Sequence of chain 1.C:
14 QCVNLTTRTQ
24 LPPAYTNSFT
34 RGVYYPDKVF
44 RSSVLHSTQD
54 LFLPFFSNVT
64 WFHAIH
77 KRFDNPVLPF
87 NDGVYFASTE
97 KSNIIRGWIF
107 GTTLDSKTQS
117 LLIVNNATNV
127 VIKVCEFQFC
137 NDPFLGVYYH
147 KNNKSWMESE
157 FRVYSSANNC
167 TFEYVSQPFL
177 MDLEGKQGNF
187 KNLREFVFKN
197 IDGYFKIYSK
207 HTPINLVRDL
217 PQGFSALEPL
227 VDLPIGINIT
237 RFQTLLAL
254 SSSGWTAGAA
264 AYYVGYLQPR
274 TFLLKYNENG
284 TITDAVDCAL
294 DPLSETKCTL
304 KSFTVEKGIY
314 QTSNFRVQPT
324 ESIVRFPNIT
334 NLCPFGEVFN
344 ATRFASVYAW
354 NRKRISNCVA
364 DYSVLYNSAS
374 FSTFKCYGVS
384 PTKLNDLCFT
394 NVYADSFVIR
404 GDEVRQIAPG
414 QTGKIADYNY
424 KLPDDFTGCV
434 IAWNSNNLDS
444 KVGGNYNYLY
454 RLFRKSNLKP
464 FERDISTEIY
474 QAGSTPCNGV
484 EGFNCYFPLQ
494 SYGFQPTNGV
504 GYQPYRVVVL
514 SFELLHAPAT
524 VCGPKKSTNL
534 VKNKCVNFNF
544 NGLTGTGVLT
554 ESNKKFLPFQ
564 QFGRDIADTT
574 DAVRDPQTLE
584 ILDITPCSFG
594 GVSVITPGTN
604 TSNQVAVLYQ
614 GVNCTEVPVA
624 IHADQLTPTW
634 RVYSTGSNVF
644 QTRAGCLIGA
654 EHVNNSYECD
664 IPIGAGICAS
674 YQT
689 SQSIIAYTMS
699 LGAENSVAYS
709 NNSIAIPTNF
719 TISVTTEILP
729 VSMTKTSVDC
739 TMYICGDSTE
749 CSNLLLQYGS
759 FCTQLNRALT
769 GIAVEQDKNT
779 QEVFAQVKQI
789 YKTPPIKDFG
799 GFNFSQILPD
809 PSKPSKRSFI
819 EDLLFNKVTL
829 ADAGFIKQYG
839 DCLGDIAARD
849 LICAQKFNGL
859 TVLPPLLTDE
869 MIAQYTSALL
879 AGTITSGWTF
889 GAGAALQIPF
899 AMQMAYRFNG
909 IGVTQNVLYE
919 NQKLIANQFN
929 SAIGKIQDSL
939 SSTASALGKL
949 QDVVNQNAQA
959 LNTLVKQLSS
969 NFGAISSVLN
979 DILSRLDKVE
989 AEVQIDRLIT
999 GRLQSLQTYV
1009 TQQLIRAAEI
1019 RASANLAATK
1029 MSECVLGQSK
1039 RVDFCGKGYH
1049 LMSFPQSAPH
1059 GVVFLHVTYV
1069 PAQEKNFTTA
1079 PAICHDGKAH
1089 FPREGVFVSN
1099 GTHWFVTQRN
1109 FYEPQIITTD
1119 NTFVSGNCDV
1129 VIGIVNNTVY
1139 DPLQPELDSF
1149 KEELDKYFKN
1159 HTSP

This small molecule binds to this protein.
Small molecule (SMILES): CC(=O)N[C@H]1[C@H](O[C@H]2[C@H](O)[C@@H](NC(C)=O)CO[C@@H]2CO)O[C@H](CO)[C@@H](O)[C@@H]1O

Sequence of chain 1.B:
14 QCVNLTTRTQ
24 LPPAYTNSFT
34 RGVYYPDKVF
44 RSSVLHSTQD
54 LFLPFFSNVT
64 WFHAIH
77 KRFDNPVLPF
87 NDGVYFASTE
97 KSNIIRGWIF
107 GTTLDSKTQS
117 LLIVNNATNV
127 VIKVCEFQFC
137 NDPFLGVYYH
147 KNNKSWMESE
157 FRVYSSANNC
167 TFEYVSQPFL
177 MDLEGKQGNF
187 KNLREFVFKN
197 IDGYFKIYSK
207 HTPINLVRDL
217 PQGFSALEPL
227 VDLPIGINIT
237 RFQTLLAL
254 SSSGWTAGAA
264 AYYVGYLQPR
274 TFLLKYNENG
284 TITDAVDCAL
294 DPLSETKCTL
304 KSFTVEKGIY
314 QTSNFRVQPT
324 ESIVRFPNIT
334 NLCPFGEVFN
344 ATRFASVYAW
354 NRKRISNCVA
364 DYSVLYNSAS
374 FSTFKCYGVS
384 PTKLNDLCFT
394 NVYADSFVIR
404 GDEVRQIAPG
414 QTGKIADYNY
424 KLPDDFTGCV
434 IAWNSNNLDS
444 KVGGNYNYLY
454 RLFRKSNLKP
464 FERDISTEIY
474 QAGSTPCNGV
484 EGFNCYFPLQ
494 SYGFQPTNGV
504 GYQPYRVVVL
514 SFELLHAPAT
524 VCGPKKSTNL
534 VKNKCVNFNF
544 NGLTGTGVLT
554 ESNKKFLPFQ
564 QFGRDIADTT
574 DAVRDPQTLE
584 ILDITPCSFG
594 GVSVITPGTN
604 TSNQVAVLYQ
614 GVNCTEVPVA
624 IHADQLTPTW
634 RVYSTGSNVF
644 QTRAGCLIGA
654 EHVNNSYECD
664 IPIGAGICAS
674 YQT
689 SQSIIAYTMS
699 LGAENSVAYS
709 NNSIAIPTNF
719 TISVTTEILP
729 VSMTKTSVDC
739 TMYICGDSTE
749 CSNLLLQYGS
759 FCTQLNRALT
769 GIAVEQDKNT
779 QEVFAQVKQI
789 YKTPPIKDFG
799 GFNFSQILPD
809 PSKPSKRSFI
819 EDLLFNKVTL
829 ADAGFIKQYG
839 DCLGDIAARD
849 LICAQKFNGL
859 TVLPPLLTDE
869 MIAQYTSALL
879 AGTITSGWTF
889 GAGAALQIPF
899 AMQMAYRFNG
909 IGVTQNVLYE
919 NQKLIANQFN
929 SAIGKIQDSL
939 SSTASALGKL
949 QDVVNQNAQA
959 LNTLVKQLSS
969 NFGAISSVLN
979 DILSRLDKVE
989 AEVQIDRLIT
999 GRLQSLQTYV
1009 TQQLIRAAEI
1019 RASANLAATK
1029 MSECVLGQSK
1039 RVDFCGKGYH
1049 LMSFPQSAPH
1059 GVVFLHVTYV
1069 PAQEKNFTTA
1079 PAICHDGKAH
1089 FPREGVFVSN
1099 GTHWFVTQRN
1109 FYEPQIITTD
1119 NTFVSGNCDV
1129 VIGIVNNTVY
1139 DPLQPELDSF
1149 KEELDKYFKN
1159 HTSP

Binding-site contacts:
Ligand atom O7 contacts residue ASN616 of chain 1.B at 3.3 Å (h-bond).
Ligand atom C1 contacts residue ASN616 of chain 1.B at 1.5 Å.
Ligand atom O5 contacts residue ASN616 of chain 1.B at 2.4 Å (h-bond).
Ligand atom C8 contacts residue ILE834 of chain 1.C at 4.4 Å (hydrophobic).
Ligand atom C5 contacts residue ASN616 of chain 1.B at 3.7 Å.
Ligand atom C2 contacts residue GLN836 of chain 1.C at 3.1 Å.
Ligand atom C8 contacts residue ASN616 of chain 1.B at 4.4 Å.
Ligand atom O3 contacts residue GLN836 of chain 1.C at 4.5 Å.
Ligand atom C1 contacts residue THR618 of chain 1.B at 3.5 Å.
Ligand atom C7 contacts residue ILE834 of chain 1.C at 4.3 Å (hydrophobic).
Ligand atom C3 contacts residue GLN836 of chain 1.C at 4.2 Å.
Ligand atom C7 contacts residue ASN616 of chain 1.B at 3.2 Å.
Ligand atom O5 contacts residue GLN836 of chain 1.C at 3.6 Å (h-bond).
Ligand atom C4 contacts residue GLN836 of chain 1.C at 4.3 Å.
Ligand atom C2 contacts residue ASN616 of chain 1.B at 2.4 Å.
Ligand atom C5 contacts residue THR618 of chain 1.B at 3.7 Å.
Ligand atom N2 contacts residue GLN836 of chain 1.C at 3.9 Å.
Ligand atom C1 contacts residue GLN836 of chain 1.C at 3.5 Å.
Ligand atom O7 contacts residue ILE834 of chain 1.C at 3.6 Å.
Ligand atom O5 contacts residue THR618 of chain 1.B at 3.3 Å.
Ligand atom C7 contacts residue GLN836 of chain 1.C at 3.8 Å.
Ligand atom C5 contacts residue GLN836 of chain 1.C at 4.5 Å.
Ligand atom C6 contacts residue THR618 of chain 1.B at 4.2 Å.
Ligand atom C8 contacts residue GLN644 of chain 1.B at 3.7 Å.
Ligand atom N2 contacts residue ASN616 of chain 1.B at 2.8 Å (h-bond).
Ligand atom O6 contacts residue THR618 of chain 1.B at 3.4 Å.
Ligand atom C4 contacts residue ASN616 of chain 1.B at 4.3 Å.
Ligand atom C3 contacts residue ASN616 of chain 1.B at 3.8 Å.
Ligand atom O7 contacts residue GLN836 of chain 1.C at 2.9 Å (h-bond).